Binding-site contacts:
Ligand atom C2 contacts residue ILE194 of chain 54.B at 3.5 Å (hydrophobic).
Ligand atom N6 contacts residue VAL196 of chain 54.B at 3.9 Å.
Ligand atom C17 contacts residue TYR112 of chain 54.B at 3.8 Å (hydrophobic).
Ligand atom N3 contacts residue ILE194 of chain 54.B at 3.6 Å.
Ligand atom C19 contacts residue TYR205 of chain 54.B at 3.7 Å (hydrophobic).
Ligand atom C2 contacts residue TYR159 of chain 54.B at 3.5 Å (hydrophobic).
Ligand atom C4 contacts residue TYR159 of chain 54.B at 3.5 Å (hydrophobic).
Ligand atom C21 contacts residue TYR112 of chain 54.B at 3.3 Å (hydrophobic).
Ligand atom C17 contacts residue PHE237 of chain 54.B at 3.7 Å (hydrophobic).
Ligand atom C8 contacts residue VAL196 of chain 54.B at 3.6 Å (hydrophobic).
Ligand atom C18 contacts residue PHE237 of chain 54.B at 3.6 Å (hydrophobic).
Ligand atom N4 contacts residue LEU240 of chain 54.B at 3.6 Å.
Ligand atom C11 contacts residue ILE110 of chain 54.B at 3.6 Å (hydrophobic).
Ligand atom N3 contacts residue LEU240 of chain 54.B at 3.5 Å.
Ligand atom O22 contacts residue TYR205 of chain 54.B at 3.8 Å.
Ligand atom O14 contacts residue MET132 of chain 54.B at 3.4 Å.
Ligand atom C7 contacts residue TYR159 of chain 54.B at 3.7 Å (hydrophobic).
Ligand atom O22 contacts residue TYR112 of chain 54.B at 3.5 Å.
Ligand atom C12 contacts residue PHE237 of chain 54.B at 3.5 Å (hydrophobic).
Ligand atom C25 contacts residue SER206 of chain 54.B at 3.8 Å.
Ligand atom C3 contacts residue TYR159 of chain 54.B at 3.6 Å (hydrophobic).
Ligand atom C5 contacts residue VAL196 of chain 54.B at 3.8 Å (hydrophobic).
Ligand atom O23 contacts residue PHE237 of chain 54.B at 3.8 Å.
Ligand atom N4 contacts residue LEU134 of chain 54.B at 3.7 Å.
Ligand atom C8 contacts residue VAL199 of chain 54.B at 3.7 Å (hydrophobic).
Ligand atom C13 contacts residue VAL199 of chain 54.B at 3.7 Å (hydrophobic).
Ligand atom C1 contacts residue PRO181 of chain 54.B at 3.7 Å (hydrophobic).
Ligand atom C25 contacts residue ASP236 of chain 54.B at 3.5 Å.
Ligand atom O23 contacts residue TYR112 of chain 54.B at 3.5 Å.
Ligand atom C10 contacts residue MET132 of chain 54.B at 3.3 Å (hydrophobic).
Ligand atom C10 contacts residue ILE110 of chain 54.B at 3.5 Å (hydrophobic).
Ligand atom C20 contacts residue TYR205 of chain 54.B at 3.5 Å (hydrophobic).
Ligand atom C3 contacts residue ALA24 of chain 54.D at 3.5 Å (hydrophobic).
Ligand atom C13 contacts residue MET132 of chain 54.B at 3.8 Å (hydrophobic).
Ligand atom N3 contacts residue TYR159 of chain 54.B at 3.9 Å.
Ligand atom C21 contacts residue PHE237 of chain 54.B at 3.7 Å (hydrophobic).
Ligand atom C7 contacts residue VAL196 of chain 54.B at 3.6 Å (hydrophobic).
Ligand atom C11 contacts residue LEU134 of chain 54.B at 3.8 Å (hydrophobic).
Ligand atom C4 contacts residue VAL196 of chain 54.B at 3.9 Å (hydrophobic).
Ligand atom C18 contacts residue TYR112 of chain 54.B at 3.7 Å (hydrophobic).

A protein and the small-molecule ligand that binds it are described below.
Small molecule (SMILES): CCOC(=O)c1ccc(OCCC2CCN(c3ccc(C)nn3)CC2)cc1

Sequence of chain 54.B:
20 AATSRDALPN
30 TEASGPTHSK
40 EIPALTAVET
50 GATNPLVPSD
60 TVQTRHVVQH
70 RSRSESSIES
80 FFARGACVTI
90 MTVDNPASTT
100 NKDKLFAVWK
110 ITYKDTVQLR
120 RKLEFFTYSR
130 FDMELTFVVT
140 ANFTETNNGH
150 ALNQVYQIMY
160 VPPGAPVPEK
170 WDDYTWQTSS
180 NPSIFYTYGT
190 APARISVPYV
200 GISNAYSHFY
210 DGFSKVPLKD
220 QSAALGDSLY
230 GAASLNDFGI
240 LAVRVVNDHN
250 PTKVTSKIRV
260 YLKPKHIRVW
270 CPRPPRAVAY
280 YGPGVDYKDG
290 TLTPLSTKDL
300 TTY

Sequence of chain 54.D:
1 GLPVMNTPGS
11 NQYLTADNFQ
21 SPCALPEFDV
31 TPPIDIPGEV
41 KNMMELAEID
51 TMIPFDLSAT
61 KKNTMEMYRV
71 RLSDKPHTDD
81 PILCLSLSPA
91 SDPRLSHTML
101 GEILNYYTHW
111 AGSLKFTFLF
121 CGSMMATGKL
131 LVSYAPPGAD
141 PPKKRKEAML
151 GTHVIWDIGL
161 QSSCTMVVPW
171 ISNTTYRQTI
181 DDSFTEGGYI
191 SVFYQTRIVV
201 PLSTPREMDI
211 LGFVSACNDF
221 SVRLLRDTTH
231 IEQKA